Sequence of chain 1.A:
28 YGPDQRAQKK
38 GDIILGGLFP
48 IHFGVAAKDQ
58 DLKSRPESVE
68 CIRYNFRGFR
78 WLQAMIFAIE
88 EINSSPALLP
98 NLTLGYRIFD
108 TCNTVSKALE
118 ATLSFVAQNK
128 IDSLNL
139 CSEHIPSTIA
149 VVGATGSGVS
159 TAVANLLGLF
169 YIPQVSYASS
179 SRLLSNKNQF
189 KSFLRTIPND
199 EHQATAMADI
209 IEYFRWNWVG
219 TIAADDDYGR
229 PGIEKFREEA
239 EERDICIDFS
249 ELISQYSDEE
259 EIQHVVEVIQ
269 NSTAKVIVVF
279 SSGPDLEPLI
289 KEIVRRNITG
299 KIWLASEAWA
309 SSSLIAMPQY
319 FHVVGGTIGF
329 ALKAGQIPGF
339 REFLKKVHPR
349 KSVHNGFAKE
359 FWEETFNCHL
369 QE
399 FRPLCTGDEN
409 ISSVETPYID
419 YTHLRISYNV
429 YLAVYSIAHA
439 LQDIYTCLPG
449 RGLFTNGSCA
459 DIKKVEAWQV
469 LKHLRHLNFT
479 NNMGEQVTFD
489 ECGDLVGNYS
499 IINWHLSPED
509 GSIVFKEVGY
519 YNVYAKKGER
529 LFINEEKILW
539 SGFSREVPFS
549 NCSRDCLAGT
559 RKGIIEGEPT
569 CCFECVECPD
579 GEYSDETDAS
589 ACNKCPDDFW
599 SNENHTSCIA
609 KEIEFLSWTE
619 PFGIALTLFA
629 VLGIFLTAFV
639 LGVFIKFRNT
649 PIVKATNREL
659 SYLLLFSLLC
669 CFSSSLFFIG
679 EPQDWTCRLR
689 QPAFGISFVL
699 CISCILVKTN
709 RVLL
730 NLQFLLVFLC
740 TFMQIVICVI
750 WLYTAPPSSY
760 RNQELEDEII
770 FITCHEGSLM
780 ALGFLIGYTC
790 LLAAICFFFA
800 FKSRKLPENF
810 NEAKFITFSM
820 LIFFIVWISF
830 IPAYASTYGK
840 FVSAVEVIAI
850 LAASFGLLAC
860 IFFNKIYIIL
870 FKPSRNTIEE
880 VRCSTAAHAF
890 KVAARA

Binding-site contacts:
Ligand atom CE2 contacts residue TRP826 of chain 1.A at 3.4 Å (hydrophobic).
Ligand atom C3 contacts residue GLN689 of chain 1.A at 3.7 Å.
Ligand atom CZ contacts residue PHE822 of chain 1.A at 4.1 Å (hydrophobic).
Ligand atom CD1 contacts residue PHE692 of chain 1.A at 3.9 Å (hydrophobic).
Ligand atom C9 contacts residue ILE830 of chain 1.A at 3.7 Å (hydrophobic).
Ligand atom C14 contacts residue GLN689 of chain 1.A at 4.0 Å.
Ligand atom F3 contacts residue ILE785 of chain 1.A at 3.8 Å.
Ligand atom C14 contacts residue PHE692 of chain 1.A at 3.7 Å (hydrophobic).
Ligand atom C5 contacts residue ILE785 of chain 1.A at 3.8 Å (hydrophobic).
Ligand atom CD2 contacts residue TRP826 of chain 1.A at 3.5 Å (hydrophobic).
Ligand atom C15 contacts residue PHE692 of chain 1.A at 4.0 Å (hydrophobic).
Ligand atom C15 contacts residue GLN689 of chain 1.A at 3.9 Å.
Ligand atom F1 contacts residue ILE827 of chain 1.A at 4.0 Å.
Ligand atom CD2 contacts residue PHE692 of chain 1.A at 4.0 Å (hydrophobic).
Ligand atom CG contacts residue PHE692 of chain 1.A at 3.7 Å (hydrophobic).
Ligand atom C8 contacts residue TRP826 of chain 1.A at 3.7 Å (hydrophobic).
Ligand atom CE1 contacts residue ILE785 of chain 1.A at 4.1 Å (hydrophobic).
Ligand atom N contacts residue GLU845 of chain 1.A at 3.7 Å.
Ligand atom C10 contacts residue TRP826 of chain 1.A at 3.5 Å (hydrophobic).
Ligand atom C4 contacts residue TYR833 of chain 1.A at 4.1 Å (hydrophobic).
Ligand atom C11 contacts residue TRP826 of chain 1.A at 3.7 Å (hydrophobic).
Ligand atom C7 contacts residue ILE785 of chain 1.A at 4.0 Å (hydrophobic).
Ligand atom F2 contacts residue ILE785 of chain 1.A at 3.6 Å.
Ligand atom CB contacts residue PHE692 of chain 1.A at 3.7 Å (hydrophobic).
Ligand atom N contacts residue GLN689 of chain 1.A at 3.5 Å (h-bond).
Ligand atom F1 contacts residue TRP826 of chain 1.A at 2.5 Å.
Ligand atom C11 contacts residue TYR833 of chain 1.A at 3.8 Å (hydrophobic).
Ligand atom C3 contacts residue TYR833 of chain 1.A at 4.1 Å (hydrophobic).
Ligand atom C9 contacts residue TRP826 of chain 1.A at 3.0 Å (hydrophobic).
Ligand atom C12 contacts residue TRP826 of chain 1.A at 3.6 Å (hydrophobic).
Ligand atom C1 contacts residue PHE692 of chain 1.A at 3.6 Å (hydrophobic).
Ligand atom C15 contacts residue LEU784 of chain 1.A at 4.1 Å (hydrophobic).
Ligand atom C10 contacts residue ILE830 of chain 1.A at 4.0 Å (hydrophobic).
Ligand atom C1 contacts residue PHE676 of chain 1.A at 4.1 Å (hydrophobic).
Ligand atom F3 contacts residue TRP826 of chain 1.A at 3.9 Å.
Ligand atom C4 contacts residue GLU845 of chain 1.A at 4.1 Å.
Ligand atom C5 contacts residue TYR833 of chain 1.A at 3.8 Å (hydrophobic).
Ligand atom C3 contacts residue GLU845 of chain 1.A at 4.0 Å.
Ligand atom CE1 contacts residue THR788 of chain 1.A at 3.9 Å.
Ligand atom CZ contacts residue ILE785 of chain 1.A at 4.1 Å (hydrophobic).

This small molecule binds to this protein.
Small molecule (SMILES): C[C@@H](NCCCc1cccc(C(F)(F)F)c1)c1cccc2ccccc12